Sequence of chain 1.A:
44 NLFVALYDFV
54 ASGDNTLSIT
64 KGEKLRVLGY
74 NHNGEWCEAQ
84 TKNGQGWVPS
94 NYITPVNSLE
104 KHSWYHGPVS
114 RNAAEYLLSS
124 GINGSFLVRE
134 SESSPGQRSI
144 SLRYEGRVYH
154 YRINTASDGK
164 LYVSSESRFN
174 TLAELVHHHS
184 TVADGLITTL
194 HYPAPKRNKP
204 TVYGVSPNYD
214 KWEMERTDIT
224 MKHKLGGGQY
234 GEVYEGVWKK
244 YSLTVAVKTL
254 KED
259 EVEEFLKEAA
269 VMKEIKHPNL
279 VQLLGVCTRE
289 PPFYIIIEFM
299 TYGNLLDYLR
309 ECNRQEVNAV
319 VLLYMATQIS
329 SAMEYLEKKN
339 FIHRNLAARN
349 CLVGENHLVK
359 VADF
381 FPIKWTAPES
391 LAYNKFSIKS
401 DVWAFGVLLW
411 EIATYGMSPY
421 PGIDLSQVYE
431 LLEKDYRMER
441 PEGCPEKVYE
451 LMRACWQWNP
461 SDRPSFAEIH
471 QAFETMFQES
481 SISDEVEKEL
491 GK

The protein below binds the small molecule below.
Small molecule (SMILES): O=C(Nc1ccc(OC(F)(F)Cl)cc1)c1cnc(N2CC[C@@H](O)C2)c(-c2ccn[nH]2)c1

Binding-site contacts:
Ligand atom F30 contacts residue LEU320 of chain 1.A at 3.2 Å.
Ligand atom C3 contacts residue ARG312 of chain 1.A at 3.8 Å.
Ligand atom O22 contacts residue ILE482 of chain 1.A at 3.6 Å.
Ligand atom C12 contacts residue ALA413 of chain 1.A at 3.8 Å (hydrophobic).
Ligand atom C10 contacts residue GLU442 of chain 1.A at 3.7 Å.
Ligand atom C20 contacts residue ALA413 of chain 1.A at 3.7 Å (hydrophobic).
Ligand atom CL contacts residue ILE412 of chain 1.A at 3.8 Å.
Ligand atom CL contacts residue LEU409 of chain 1.A at 3.3 Å.
Ligand atom F29 contacts residue PHE473 of chain 1.A at 3.6 Å.
Ligand atom C12 contacts residue GLU442 of chain 1.A at 3.5 Å.
Ligand atom C20 contacts residue PRO445 of chain 1.A at 3.7 Å (hydrophobic).
Ligand atom C19 contacts residue ILE482 of chain 1.A at 3.8 Å (hydrophobic).
Ligand atom N24 contacts residue ALA413 of chain 1.A at 3.5 Å (h-bond).
Ligand atom F29 contacts residue ALA324 of chain 1.A at 3.6 Å.
Ligand atom C21 contacts residue CYS444 of chain 1.A at 3.8 Å (hydrophobic).
Ligand atom N25 contacts residue THR414 of chain 1.A at 3.7 Å.
Ligand atom C21 contacts residue ALA413 of chain 1.A at 3.6 Å (hydrophobic).
Ligand atom C17 contacts residue LEU320 of chain 1.A at 3.5 Å (hydrophobic).
Ligand atom N14 contacts residue ALA413 of chain 1.A at 3.8 Å.
Ligand atom N24 contacts residue GLU442 of chain 1.A at 2.8 Å (salt-bridge).
Ligand atom O22 contacts residue VAL448 of chain 1.A at 3.7 Å.
Ligand atom C8 contacts residue VAL486 of chain 1.A at 3.7 Å (hydrophobic).
Ligand atom C27 contacts residue TYR415 of chain 1.A at 3.9 Å (hydrophobic).
Ligand atom F30 contacts residue ALA324 of chain 1.A at 3.8 Å.
Ligand atom C18 contacts residue LEU320 of chain 1.A at 3.9 Å (hydrophobic).
Ligand atom F29 contacts residue LEU321 of chain 1.A at 3.7 Å.
Ligand atom C27 contacts residue ARG312 of chain 1.A at 3.8 Å.
Ligand atom C6 contacts residue GLU442 of chain 1.A at 3.7 Å.
Ligand atom O15 contacts residue VAL486 of chain 1.A at 3.7 Å.
Ligand atom C26 contacts residue THR414 of chain 1.A at 3.5 Å.
Ligand atom F30 contacts residue ILE412 of chain 1.A at 3.6 Å.
Ligand atom C21 contacts residue PRO445 of chain 1.A at 3.8 Å (hydrophobic).
Ligand atom C6 contacts residue LEU490 of chain 1.A at 3.8 Å (hydrophobic).
Ligand atom C18 contacts residue ILE482 of chain 1.A at 3.6 Å (hydrophobic).
Ligand atom C10 contacts residue ALA413 of chain 1.A at 3.5 Å (hydrophobic).
Ligand atom C11 contacts residue GLU442 of chain 1.A at 3.5 Å.
Ligand atom O15 contacts residue ALA317 of chain 1.A at 3.7 Å.
Ligand atom O15 contacts residue LEU320 of chain 1.A at 3.8 Å.
Ligand atom F30 contacts residue LEU321 of chain 1.A at 3.4 Å.
Ligand atom C13 contacts residue VAL486 of chain 1.A at 3.8 Å (hydrophobic).